This small molecule binds to this protein.
Small molecule (SMILES): CC(=O)N[C@@H]1[C@@H](O)[C@H](O)[C@@H](CO)O[C@H]1O

Binding-site contacts:
Ligand atom O5 contacts residue ASN154 of chain 27.B at 2.4 Å (h-bond).
Ligand atom C4 contacts residue ASN154 of chain 27.B at 4.2 Å.
Ligand atom C3 contacts residue ASN154 of chain 27.B at 3.8 Å.
Ligand atom C1 contacts residue HIS104 of chain 51.B at 3.2 Å.
Ligand atom O6 contacts residue HIS104 of chain 51.B at 2.9 Å.
Ligand atom C5 contacts residue ASN154 of chain 27.B at 3.7 Å.
Ligand atom C7 contacts residue ASN154 of chain 27.B at 3.3 Å.
Ligand atom C2 contacts residue HIS104 of chain 51.B at 4.4 Å.
Ligand atom C1 contacts residue ASN154 of chain 27.B at 1.4 Å.
Ligand atom C8 contacts residue ASN154 of chain 27.B at 3.8 Å.
Ligand atom C2 contacts residue ASN154 of chain 27.B at 2.4 Å.
Ligand atom C7 contacts residue GLU155 of chain 27.B at 4.1 Å.
Ligand atom C8 contacts residue GLU155 of chain 27.B at 3.8 Å.
Ligand atom C5 contacts residue HIS104 of chain 51.B at 3.3 Å.
Ligand atom C6 contacts residue HIS104 of chain 51.B at 3.7 Å.
Ligand atom N2 contacts residue ASN154 of chain 27.B at 2.9 Å (h-bond).
Ligand atom O5 contacts residue HIS104 of chain 51.B at 3.2 Å (h-bond).
Ligand atom O7 contacts residue ASN154 of chain 27.B at 3.1 Å (h-bond).
Ligand atom O7 contacts residue HIS104 of chain 51.B at 4.2 Å.
Ligand atom O7 contacts residue GLU155 of chain 27.B at 3.8 Å.

Sequence of chain 27.B:
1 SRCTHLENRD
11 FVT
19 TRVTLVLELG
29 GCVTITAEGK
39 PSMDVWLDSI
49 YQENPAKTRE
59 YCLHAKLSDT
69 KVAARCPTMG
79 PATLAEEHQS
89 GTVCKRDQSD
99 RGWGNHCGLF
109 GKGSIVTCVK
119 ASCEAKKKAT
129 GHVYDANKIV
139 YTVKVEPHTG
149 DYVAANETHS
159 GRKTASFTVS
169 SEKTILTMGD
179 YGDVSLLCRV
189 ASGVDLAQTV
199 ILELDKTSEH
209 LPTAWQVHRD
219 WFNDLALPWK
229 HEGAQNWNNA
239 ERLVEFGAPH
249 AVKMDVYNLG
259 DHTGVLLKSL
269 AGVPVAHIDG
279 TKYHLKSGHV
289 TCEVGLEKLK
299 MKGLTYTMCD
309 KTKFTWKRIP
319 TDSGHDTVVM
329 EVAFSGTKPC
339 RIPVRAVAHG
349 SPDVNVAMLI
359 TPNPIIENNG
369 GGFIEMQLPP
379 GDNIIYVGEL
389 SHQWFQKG

Sequence of chain 51.B:
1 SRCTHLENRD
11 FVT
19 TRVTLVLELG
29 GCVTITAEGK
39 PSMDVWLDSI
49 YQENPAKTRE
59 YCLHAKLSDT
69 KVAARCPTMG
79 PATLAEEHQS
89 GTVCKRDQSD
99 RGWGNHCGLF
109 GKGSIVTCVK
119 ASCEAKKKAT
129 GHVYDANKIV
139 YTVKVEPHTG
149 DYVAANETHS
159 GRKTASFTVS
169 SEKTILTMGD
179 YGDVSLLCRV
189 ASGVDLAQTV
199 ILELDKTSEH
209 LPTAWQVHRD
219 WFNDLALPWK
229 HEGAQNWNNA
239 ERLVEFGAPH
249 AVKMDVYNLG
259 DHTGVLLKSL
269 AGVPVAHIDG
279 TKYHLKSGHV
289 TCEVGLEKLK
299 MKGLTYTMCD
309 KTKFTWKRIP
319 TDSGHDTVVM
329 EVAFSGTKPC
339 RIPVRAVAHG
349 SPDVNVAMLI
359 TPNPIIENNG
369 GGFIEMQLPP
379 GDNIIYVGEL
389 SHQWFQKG